The small molecule below binds the protein below.
Small molecule (SMILES): CC(=O)N[C@H]1[C@H](O[C@H]2[C@H](O)[C@@H](NC(C)=O)CO[C@@H]2CO)O[C@H](CO)[C@@H](O[C@@H]2O[C@H](CO)[C@@H](O)[C@H](O)[C@@H]2O)[C@@H]1O

Sequence of chain 1.G:
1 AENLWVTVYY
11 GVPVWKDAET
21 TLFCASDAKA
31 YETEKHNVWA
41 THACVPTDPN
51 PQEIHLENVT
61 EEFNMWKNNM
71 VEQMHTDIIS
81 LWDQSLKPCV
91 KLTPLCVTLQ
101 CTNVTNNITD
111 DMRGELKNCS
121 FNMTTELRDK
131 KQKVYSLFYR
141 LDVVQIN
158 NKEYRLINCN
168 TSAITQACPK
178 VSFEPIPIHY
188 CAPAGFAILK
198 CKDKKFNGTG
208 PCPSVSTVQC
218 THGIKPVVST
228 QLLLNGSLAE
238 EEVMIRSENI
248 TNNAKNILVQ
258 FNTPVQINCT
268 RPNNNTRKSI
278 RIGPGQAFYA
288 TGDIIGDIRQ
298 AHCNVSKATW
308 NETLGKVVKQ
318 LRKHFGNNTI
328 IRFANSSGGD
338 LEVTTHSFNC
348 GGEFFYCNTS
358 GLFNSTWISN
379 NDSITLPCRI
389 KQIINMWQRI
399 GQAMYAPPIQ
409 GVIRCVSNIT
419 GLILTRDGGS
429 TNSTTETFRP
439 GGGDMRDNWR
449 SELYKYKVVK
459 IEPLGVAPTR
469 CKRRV

Binding-site contacts:
Ligand atom O6 contacts residue NAG1 of chain 1.KA at 4.4 Å.
Ligand atom C8 contacts residue SER333 of chain 1.G at 3.5 Å.
Ligand atom C6 contacts residue NAG1 of chain 1.KA at 3.6 Å.
Ligand atom C4 contacts residue ASN332 of chain 1.G at 4.3 Å.
Ligand atom C6 contacts residue NAG2 of chain 1.JA at 3.4 Å.
Ligand atom C3 contacts residue BMA3 of chain 1.JA at 3.7 Å.
Ligand atom C3 contacts residue ASN332 of chain 1.G at 3.8 Å.
Ligand atom O5 contacts residue ASN332 of chain 1.G at 2.4 Å (h-bond).
Ligand atom C8 contacts residue ASN332 of chain 1.G at 4.3 Å.
Ligand atom C6 contacts residue NAG1 of chain 1.JA at 4.0 Å.
Ligand atom O5 contacts residue NAG2 of chain 1.JA at 3.3 Å (h-bond).
Ligand atom O3 contacts residue NAG2 of chain 1.JA at 4.1 Å.
Ligand atom O3 contacts residue BMA3 of chain 1.JA at 4.3 Å.
Ligand atom O7 contacts residue NAG1 of chain 1.JA at 4.1 Å.
Ligand atom C1 contacts residue BMA3 of chain 1.JA at 4.5 Å.
Ligand atom C7 contacts residue SER333 of chain 1.G at 3.7 Å.
Ligand atom C7 contacts residue ASN332 of chain 1.G at 3.2 Å.
Ligand atom N2 contacts residue ASN332 of chain 1.G at 2.8 Å (h-bond).
Ligand atom C2 contacts residue SER333 of chain 1.G at 4.3 Å.
Ligand atom O7 contacts residue ASN332 of chain 1.G at 3.2 Å (h-bond).
Ligand atom C5 contacts residue NAG1 of chain 1.JA at 4.5 Å.
Ligand atom C1 contacts residue SER333 of chain 1.G at 4.0 Å.
Ligand atom C1 contacts residue NAG2 of chain 1.JA at 3.5 Å.
Ligand atom N2 contacts residue SER333 of chain 1.G at 3.4 Å (h-bond).
Ligand atom C4 contacts residue NAG2 of chain 1.JA at 3.9 Å.
Ligand atom C5 contacts residue NAG2 of chain 1.JA at 3.2 Å.
Ligand atom O4 contacts residue NAG2 of chain 1.JA at 4.3 Å.
Ligand atom C8 contacts residue THR342 of chain 1.G at 4.4 Å.
Ligand atom O7 contacts residue SER357 of chain 1.G at 4.4 Å.
Ligand atom C5 contacts residue ASN332 of chain 1.G at 3.7 Å.
Ligand atom O6 contacts residue NAG2 of chain 1.JA at 3.6 Å.
Ligand atom C2 contacts residue BMA3 of chain 1.JA at 4.3 Å.
Ligand atom C8 contacts residue THR341 of chain 1.G at 3.1 Å.
Ligand atom C2 contacts residue ASN332 of chain 1.G at 2.4 Å.
Ligand atom C1 contacts residue ASN332 of chain 1.G at 1.4 Å.
Ligand atom N2 contacts residue BMA3 of chain 1.JA at 4.1 Å.
Ligand atom C6 contacts residue ASN332 of chain 1.G at 4.4 Å.